A protein and the small-molecule ligand that binds it are described below.
Small molecule (SMILES): CC(C)C[C@H](NC(=O)[C@H](CC(C)C)NC(=O)[C@@H](N)CCCCN)C(=O)N[C@H](C=O)Cc1ccccc1

Sequence of chain 1.A:
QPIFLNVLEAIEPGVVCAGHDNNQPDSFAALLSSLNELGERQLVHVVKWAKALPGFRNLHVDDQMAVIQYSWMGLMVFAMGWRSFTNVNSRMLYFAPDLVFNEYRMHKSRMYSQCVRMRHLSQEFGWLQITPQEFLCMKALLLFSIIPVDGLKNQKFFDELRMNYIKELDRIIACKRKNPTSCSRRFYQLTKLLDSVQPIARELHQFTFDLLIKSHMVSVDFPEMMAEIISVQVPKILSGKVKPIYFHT

Binding-site contacts:
Ligand atom CE2 contacts residue VAL62 of chain 1.A at 4.0 Å (hydrophobic).
Ligand atom N contacts residue MET66 of chain 1.A at 3.2 Å.
Ligand atom CG contacts residue MET226 of chain 1.A at 3.4 Å (hydrophobic).
Ligand atom O contacts residue LYS52 of chain 1.A at 3.4 Å.
Ligand atom CZ contacts residue VAL62 of chain 1.A at 4.2 Å (hydrophobic).
Ligand atom CD2 contacts residue MET66 of chain 1.A at 3.8 Å (hydrophobic).
Ligand atom CZ contacts residue LYS52 of chain 1.A at 4.3 Å.
Ligand atom CD contacts residue MET66 of chain 1.A at 3.6 Å (hydrophobic).
Ligand atom CD1 contacts residue LEU44 of chain 1.A at 4.3 Å (hydrophobic).
Ligand atom CD1 contacts residue ILE69 of chain 1.A at 4.2 Å (hydrophobic).
Ligand atom CD2 contacts residue VAL45 of chain 1.A at 4.3 Å (hydrophobic).
Ligand atom O contacts residue VAL48 of chain 1.A at 3.9 Å.
Ligand atom CE2 contacts residue LYS52 of chain 1.A at 3.7 Å.
Ligand atom CD1 contacts residue VAL45 of chain 1.A at 4.3 Å (hydrophobic).
Ligand atom CD1 contacts residue VAL48 of chain 1.A at 4.3 Å (hydrophobic).
Ligand atom CB contacts residue MET66 of chain 1.A at 3.5 Å (hydrophobic).
Ligand atom CD1 contacts residue VAL48 of chain 1.A at 3.2 Å (hydrophobic).
Ligand atom CD1 contacts residue MET66 of chain 1.A at 3.9 Å (hydrophobic).
Ligand atom CE1 contacts residue MET66 of chain 1.A at 3.5 Å (hydrophobic).
Ligand atom CD2 contacts residue LYS52 of chain 1.A at 3.7 Å.
Ligand atom C contacts residue LYS52 of chain 1.A at 3.7 Å.
Ligand atom C contacts residue VAL48 of chain 1.A at 4.5 Å (hydrophobic).
Ligand atom CG contacts residue LYS52 of chain 1.A at 4.2 Å.
Ligand atom CZ contacts residue ILE69 of chain 1.A at 4.2 Å (hydrophobic).
Ligand atom CE contacts residue MET66 of chain 1.A at 4.4 Å (hydrophobic).
Ligand atom CA contacts residue VAL48 of chain 1.A at 4.0 Å (hydrophobic).
Ligand atom CB contacts residue MET66 of chain 1.A at 3.7 Å (hydrophobic).
Ligand atom CZ contacts residue GLN65 of chain 1.A at 3.2 Å.
Ligand atom CD1 contacts residue MET226 of chain 1.A at 3.8 Å (hydrophobic).
Ligand atom CG contacts residue MET66 of chain 1.A at 3.5 Å (hydrophobic).
Ligand atom CE1 contacts residue ILE69 of chain 1.A at 3.4 Å (hydrophobic).
Ligand atom CA contacts residue MET66 of chain 1.A at 4.0 Å (hydrophobic).
Ligand atom CE2 contacts residue GLN65 of chain 1.A at 3.6 Å.
Ligand atom CD2 contacts residue GLU225 of chain 1.A at 3.3 Å.
Ligand atom CB contacts residue MET226 of chain 1.A at 3.1 Å (hydrophobic).
Ligand atom CG contacts residue MET66 of chain 1.A at 3.5 Å (hydrophobic).
Ligand atom CE1 contacts residue GLN65 of chain 1.A at 3.8 Å.
Ligand atom CE2 contacts residue MET66 of chain 1.A at 4.3 Å (hydrophobic).
Ligand atom CZ contacts residue MET66 of chain 1.A at 3.4 Å (hydrophobic).